Binding-site contacts:
Ligand atom O6 contacts residue ASP507 of chain 1.A at 3.2 Å.
Ligand atom C7 contacts residue VAL513 of chain 1.A at 4.5 Å (hydrophobic).
Ligand atom C4 contacts residue ASN504 of chain 1.A at 4.3 Å.
Ligand atom O7 contacts residue ASN504 of chain 1.A at 3.5 Å (h-bond).
Ligand atom C8 contacts residue VAL513 of chain 1.A at 4.2 Å (hydrophobic).
Ligand atom C5 contacts residue ASN504 of chain 1.A at 3.8 Å.
Ligand atom C1 contacts residue ASN504 of chain 1.A at 2.0 Å.
Ligand atom C1 contacts residue SER506 of chain 1.A at 3.8 Å.
Ligand atom O5 contacts residue ASP507 of chain 1.A at 3.8 Å.
Ligand atom O5 contacts residue ASN504 of chain 1.A at 2.4 Å (h-bond).
Ligand atom O6 contacts residue ALA510 of chain 1.A at 3.7 Å.
Ligand atom C7 contacts residue ASN504 of chain 1.A at 3.4 Å.
Ligand atom N2 contacts residue ASN504 of chain 1.A at 2.9 Å (h-bond).
Ligand atom O5 contacts residue SER506 of chain 1.A at 4.0 Å.
Ligand atom C3 contacts residue ASN504 of chain 1.A at 3.9 Å.
Ligand atom C6 contacts residue ASP507 of chain 1.A at 3.9 Å.
Ligand atom C5 contacts residue ASP507 of chain 1.A at 4.5 Å.
Ligand atom O6 contacts residue ASN504 of chain 1.A at 4.4 Å.
Ligand atom C1 contacts residue ASP507 of chain 1.A at 4.4 Å.
Ligand atom C2 contacts residue ASN504 of chain 1.A at 2.4 Å.

The small molecule below binds the protein below.
Small molecule (SMILES): CC(=O)N[C@@H]1[C@@H](O)[C@H](O)[C@@H](CO)O[C@H]1O

Sequence of chain 1.A:
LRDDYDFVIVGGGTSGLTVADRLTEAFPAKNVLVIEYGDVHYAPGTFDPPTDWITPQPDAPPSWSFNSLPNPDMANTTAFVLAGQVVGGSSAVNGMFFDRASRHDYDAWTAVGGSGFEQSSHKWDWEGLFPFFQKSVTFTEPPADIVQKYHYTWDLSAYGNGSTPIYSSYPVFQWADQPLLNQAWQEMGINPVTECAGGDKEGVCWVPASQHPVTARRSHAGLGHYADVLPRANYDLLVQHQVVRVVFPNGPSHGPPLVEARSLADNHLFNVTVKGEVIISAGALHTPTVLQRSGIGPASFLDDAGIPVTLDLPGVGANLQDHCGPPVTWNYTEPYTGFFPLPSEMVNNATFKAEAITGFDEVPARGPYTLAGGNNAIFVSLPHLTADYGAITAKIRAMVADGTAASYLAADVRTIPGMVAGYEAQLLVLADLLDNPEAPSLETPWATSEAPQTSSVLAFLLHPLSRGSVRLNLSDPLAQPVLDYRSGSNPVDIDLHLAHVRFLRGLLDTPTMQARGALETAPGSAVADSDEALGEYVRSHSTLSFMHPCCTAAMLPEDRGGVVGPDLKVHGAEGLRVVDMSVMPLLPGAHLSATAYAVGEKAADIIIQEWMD